Binding-site contacts:
Ligand atom C11 contacts residue GLN192 of chain 2.A at 3.9 Å.
Ligand atom O16 contacts residue TYR302 of chain 2.A at 3.6 Å.
Ligand atom C6 contacts residue PRO279 of chain 2.A at 3.7 Å (hydrophobic).
Ligand atom C3 contacts residue TRP301 of chain 2.A at 3.8 Å (hydrophobic).
Ligand atom C13 contacts residue GLU306 of chain 2.A at 3.5 Å.
Ligand atom CL contacts residue ASN299 of chain 2.A at 3.8 Å.
Ligand atom N8 contacts residue GLU306 of chain 2.A at 2.9 Å (salt-bridge).
Ligand atom C9 contacts residue GLU306 of chain 2.A at 4.0 Å.
Ligand atom C4 contacts residue GLU306 of chain 2.A at 3.4 Å.
Ligand atom C4 contacts residue TRP301 of chain 2.A at 3.2 Å (hydrophobic).
Ligand atom C6 contacts residue GLU306 of chain 2.A at 3.5 Å.
Ligand atom C4 contacts residue HEM1 of chain 2.J at 3.4 Å.
Ligand atom C11 contacts residue TYR302 of chain 2.A at 3.6 Å (hydrophobic).
Ligand atom C19 contacts residue ARG317 of chain 2.A at 3.2 Å.
Ligand atom C7 contacts residue VAL281 of chain 2.A at 3.9 Å (hydrophobic).
Ligand atom C3 contacts residue HEM1 of chain 2.J at 3.3 Å.
Ligand atom C10 contacts residue GLN192 of chain 2.A at 3.8 Å.
Ligand atom C11 contacts residue PRO279 of chain 2.A at 3.7 Å (hydrophobic).
Ligand atom C15 contacts residue GLN192 of chain 2.A at 3.6 Å.
Ligand atom N5 contacts residue PRO279 of chain 2.A at 3.7 Å.
Ligand atom CL contacts residue PHE298 of chain 2.A at 3.7 Å.
Ligand atom C15 contacts residue TYR276 of chain 2.A at 3.5 Å (hydrophobic).
Ligand atom C15 contacts residue TYR302 of chain 2.A at 3.7 Å (hydrophobic).
Ligand atom N12 contacts residue TYR302 of chain 2.A at 3.6 Å.
Ligand atom N5 contacts residue GLU306 of chain 2.A at 2.7 Å (salt-bridge).
Ligand atom C19 contacts residue ARG195 of chain 2.A at 3.2 Å.
Ligand atom CL contacts residue HEM1 of chain 2.J at 3.6 Å.
Ligand atom O16 contacts residue GLN192 of chain 2.A at 3.2 Å.
Ligand atom C19 contacts residue ASP311 of chain 2.A at 3.7 Å.
Ligand atom CL contacts residue GLY300 of chain 2.A at 3.5 Å.
Ligand atom C2 contacts residue PRO279 of chain 2.A at 3.9 Å (hydrophobic).
Ligand atom C14 contacts residue GLU306 of chain 2.A at 3.8 Å.
Ligand atom C18 contacts residue ASP311 of chain 2.A at 3.7 Å.
Ligand atom C18 contacts residue TYR276 of chain 2.A at 3.5 Å (hydrophobic).
Ligand atom N12 contacts residue GLN192 of chain 2.A at 3.9 Å.
Ligand atom C18 contacts residue ARG317 of chain 2.A at 3.6 Å.
Ligand atom O17 contacts residue TYR276 of chain 2.A at 3.9 Å.
Ligand atom C14 contacts residue HEM1 of chain 2.J at 3.6 Å.
Ligand atom O16 contacts residue TYR276 of chain 2.A at 2.5 Å (h-bond).
Ligand atom C18 contacts residue ARG195 of chain 2.A at 3.4 Å.

Sequence of chain 2.A:
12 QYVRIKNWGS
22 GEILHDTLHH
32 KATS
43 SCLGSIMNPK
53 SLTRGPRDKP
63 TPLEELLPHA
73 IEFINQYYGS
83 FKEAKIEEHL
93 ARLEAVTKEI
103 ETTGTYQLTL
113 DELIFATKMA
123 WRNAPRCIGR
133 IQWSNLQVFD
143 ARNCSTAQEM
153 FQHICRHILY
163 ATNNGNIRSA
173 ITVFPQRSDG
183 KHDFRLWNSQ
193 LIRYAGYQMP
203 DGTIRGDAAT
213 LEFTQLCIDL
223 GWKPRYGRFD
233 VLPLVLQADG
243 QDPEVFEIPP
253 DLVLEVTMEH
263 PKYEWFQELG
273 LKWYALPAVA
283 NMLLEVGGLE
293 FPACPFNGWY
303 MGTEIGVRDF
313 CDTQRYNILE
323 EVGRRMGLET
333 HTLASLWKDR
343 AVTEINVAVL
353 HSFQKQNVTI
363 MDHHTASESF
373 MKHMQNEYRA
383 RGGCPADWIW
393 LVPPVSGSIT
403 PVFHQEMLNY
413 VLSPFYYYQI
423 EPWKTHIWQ

The small molecule below binds the protein below.
Small molecule (SMILES): CCOC(=O)N1CCC(Nc2cc(Cl)ccn2)CC1